Sequence of chain 1.A:
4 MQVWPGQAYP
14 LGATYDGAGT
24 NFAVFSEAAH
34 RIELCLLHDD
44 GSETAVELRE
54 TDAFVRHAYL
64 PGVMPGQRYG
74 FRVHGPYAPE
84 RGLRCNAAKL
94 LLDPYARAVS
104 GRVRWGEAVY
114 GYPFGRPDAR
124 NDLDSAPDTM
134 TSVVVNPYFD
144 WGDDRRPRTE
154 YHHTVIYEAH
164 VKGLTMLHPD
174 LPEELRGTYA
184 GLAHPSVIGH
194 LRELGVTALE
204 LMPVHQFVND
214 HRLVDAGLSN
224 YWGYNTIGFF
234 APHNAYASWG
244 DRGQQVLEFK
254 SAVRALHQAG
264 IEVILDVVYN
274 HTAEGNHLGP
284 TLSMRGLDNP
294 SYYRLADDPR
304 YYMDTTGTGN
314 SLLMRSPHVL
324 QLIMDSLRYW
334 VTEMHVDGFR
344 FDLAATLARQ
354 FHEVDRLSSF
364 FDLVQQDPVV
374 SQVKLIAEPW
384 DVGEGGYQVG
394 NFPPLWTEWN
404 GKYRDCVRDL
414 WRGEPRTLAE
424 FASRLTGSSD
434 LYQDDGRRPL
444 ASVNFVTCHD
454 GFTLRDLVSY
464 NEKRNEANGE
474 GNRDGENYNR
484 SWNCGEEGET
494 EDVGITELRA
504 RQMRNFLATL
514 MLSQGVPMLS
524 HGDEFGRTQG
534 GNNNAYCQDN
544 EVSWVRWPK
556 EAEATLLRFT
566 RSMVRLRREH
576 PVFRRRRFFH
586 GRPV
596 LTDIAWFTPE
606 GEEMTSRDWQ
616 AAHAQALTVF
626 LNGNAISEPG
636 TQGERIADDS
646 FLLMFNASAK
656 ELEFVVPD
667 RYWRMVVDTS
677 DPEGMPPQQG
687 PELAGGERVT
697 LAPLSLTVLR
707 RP

Sequence of chain 1.B:
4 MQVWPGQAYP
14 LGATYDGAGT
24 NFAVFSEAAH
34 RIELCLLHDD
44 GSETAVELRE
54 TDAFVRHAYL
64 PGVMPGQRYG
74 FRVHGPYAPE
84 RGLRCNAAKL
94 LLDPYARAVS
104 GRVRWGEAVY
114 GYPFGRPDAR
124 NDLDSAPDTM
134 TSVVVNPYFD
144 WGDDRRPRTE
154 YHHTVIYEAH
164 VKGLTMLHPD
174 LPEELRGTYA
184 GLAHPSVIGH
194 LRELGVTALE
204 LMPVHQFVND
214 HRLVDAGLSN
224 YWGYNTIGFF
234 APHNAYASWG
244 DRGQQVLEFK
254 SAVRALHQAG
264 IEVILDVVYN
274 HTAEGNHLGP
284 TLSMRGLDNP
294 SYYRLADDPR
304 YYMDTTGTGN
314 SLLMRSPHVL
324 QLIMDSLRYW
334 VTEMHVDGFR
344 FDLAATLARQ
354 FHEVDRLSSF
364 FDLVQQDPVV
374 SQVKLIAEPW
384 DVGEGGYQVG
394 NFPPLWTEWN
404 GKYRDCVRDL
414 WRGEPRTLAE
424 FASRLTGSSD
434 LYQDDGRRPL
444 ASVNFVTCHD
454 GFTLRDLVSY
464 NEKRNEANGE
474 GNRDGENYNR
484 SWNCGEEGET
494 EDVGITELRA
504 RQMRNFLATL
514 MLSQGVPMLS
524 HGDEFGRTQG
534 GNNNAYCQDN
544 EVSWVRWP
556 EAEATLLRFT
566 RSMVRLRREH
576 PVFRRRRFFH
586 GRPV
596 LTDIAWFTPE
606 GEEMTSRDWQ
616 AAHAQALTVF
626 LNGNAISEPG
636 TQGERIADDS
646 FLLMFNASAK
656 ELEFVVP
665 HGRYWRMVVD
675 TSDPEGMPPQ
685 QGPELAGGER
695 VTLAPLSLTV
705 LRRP

Binding-site contacts:
Ligand atom N21 contacts residue THR54 of chain 1.A at 3.5 Å (h-bond).
Ligand atom O4A contacts residue ARG582 of chain 1.B at 3.2 Å.
Ligand atom O6 contacts residue HIS33 of chain 1.A at 3.3 Å (h-bond).
Ligand atom O61 contacts residue THR54 of chain 1.A at 2.9 Å (h-bond).
Ligand atom O2A contacts residue PHE583 of chain 1.B at 3.2 Å.
Ligand atom O5A contacts residue ARG52 of chain 1.A at 3.7 Å.
Ligand atom C61 contacts residue ARG441 of chain 1.B at 3.3 Å.
Ligand atom N2 contacts residue GLU50 of chain 1.A at 2.9 Å (salt-bridge).
Ligand atom O11 contacts residue ARG52 of chain 1.A at 2.6 Å (salt-bridge).
Ligand atom O4A contacts residue PHE583 of chain 1.B at 3.3 Å (h-bond).
Ligand atom N31 contacts residue ARG441 of chain 1.B at 3.5 Å.
Ligand atom O6 contacts residue ARG59 of chain 1.A at 2.6 Å (salt-bridge).
Ligand atom N1 contacts residue ARG52 of chain 1.A at 3.2 Å.
Ligand atom C61 contacts residue THR54 of chain 1.A at 3.1 Å.
Ligand atom O11 contacts residue ARG582 of chain 1.B at 3.5 Å (salt-bridge).
Ligand atom C6 contacts residue GLU50 of chain 1.A at 3.6 Å.
Ligand atom C5A contacts residue PHE583 of chain 1.B at 3.5 Å (hydrophobic).
Ligand atom O3A contacts residue GLN436 of chain 1.B at 3.7 Å.
Ligand atom C21 contacts residue THR54 of chain 1.A at 3.3 Å.
Ligand atom C1A contacts residue PHE583 of chain 1.B at 3.6 Å (hydrophobic).
Ligand atom N31 contacts residue ARG440 of chain 1.B at 3.4 Å (salt-bridge).
Ligand atom N11 contacts residue THR54 of chain 1.A at 2.2 Å (h-bond).
Ligand atom C21 contacts residue ARG441 of chain 1.B at 3.5 Å.
Ligand atom C4A contacts residue PHE583 of chain 1.B at 3.7 Å (hydrophobic).
Ligand atom O61 contacts residue ARG441 of chain 1.B at 3.0 Å (salt-bridge).
Ligand atom C2 contacts residue GLU50 of chain 1.A at 3.1 Å.
Ligand atom N3 contacts residue ARG52 of chain 1.A at 3.5 Å (salt-bridge).
Ligand atom C2 contacts residue ARG52 of chain 1.A at 3.4 Å.
Ligand atom N11 contacts residue ARG441 of chain 1.B at 3.2 Å (salt-bridge).
Ligand atom C6 contacts residue ARG52 of chain 1.A at 3.6 Å.
Ligand atom C81 contacts residue ARG582 of chain 1.B at 3.6 Å.
Ligand atom N1 contacts residue GLU50 of chain 1.A at 2.4 Å (salt-bridge).
Ligand atom N2 contacts residue ARG52 of chain 1.A at 3.6 Å (salt-bridge).
Ligand atom O2A contacts residue GLN436 of chain 1.B at 3.4 Å.
Ligand atom N3 contacts residue ARG34 of chain 1.A at 3.4 Å (salt-bridge).
Ligand atom N1 contacts residue ARG34 of chain 1.A at 3.7 Å.
Ligand atom N21 contacts residue GLY439 of chain 1.B at 3.3 Å (h-bond).
Ligand atom N71 contacts residue ARG582 of chain 1.B at 3.4 Å.
Ligand atom O61 contacts residue GLU53 of chain 1.A at 3.6 Å.
Ligand atom C4 contacts residue ARG34 of chain 1.A at 3.5 Å.

The small molecule below binds the protein below.
Small molecule (SMILES): Nc1nc2c(ncn2[C@@H]2O[C@@H]3CO[P](=O)(O)O[C@H]4[C@@H](O)[C@H](n5cnc6c(=O)[nH]c(N)nc65)O[C@@H]4CO[P](=O)(O)O[C@H]3[C@H]2O)c(=O)[nH]1